Sequence of chain 2.A:
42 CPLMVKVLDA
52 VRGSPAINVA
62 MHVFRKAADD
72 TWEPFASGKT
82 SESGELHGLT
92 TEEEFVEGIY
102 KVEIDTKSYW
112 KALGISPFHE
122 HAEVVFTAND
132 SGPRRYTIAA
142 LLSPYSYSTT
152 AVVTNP

The small molecule below binds the protein below.
Small molecule (SMILES): COc1cc(/C=C/c2cc(O)cc(O)c2)ccc1O

Binding-site contacts:
Ligand atom CAA contacts residue P5O1 of chain 2.C at 0.7 Å.
Ligand atom OAO contacts residue LEU142 of chain 2.A at 3.6 Å.
Ligand atom OAP contacts residue LEU142 of chain 1.A at 3.5 Å.
Ligand atom OAP contacts residue SER149 of chain 2.A at 2.6 Å (h-bond).
Ligand atom CAM contacts residue P5O1 of chain 2.C at 0.2 Å.
Ligand atom OAP contacts residue P5O1 of chain 2.C at 0.3 Å (h-bond).
Ligand atom CAF contacts residue LYS47 of chain 2.A at 3.4 Å.
Ligand atom OAP contacts residue THR150 of chain 2.A at 3.5 Å (h-bond).
Ligand atom CAK contacts residue P5O1 of chain 2.C at 0.4 Å.
Ligand atom CAD contacts residue P5O1 of chain 2.C at 0.8 Å.
Ligand atom OAQ contacts residue P5O1 of chain 2.C at 0.9 Å (h-bond).
Ligand atom CAN contacts residue LEU142 of chain 1.A at 3.7 Å (hydrophobic).
Ligand atom OAO contacts residue THR150 of chain 1.A at 3.7 Å.
Ligand atom OAR contacts residue LYS47 of chain 1.A at 3.2 Å (salt-bridge).
Ligand atom OAO contacts residue SER149 of chain 1.A at 2.9 Å (h-bond).
Ligand atom CAI contacts residue P5O1 of chain 2.C at 0.5 Å.
Ligand atom CAM contacts residue SER149 of chain 2.A at 3.5 Å.
Ligand atom CAJ contacts residue P5O1 of chain 2.C at 0.4 Å.
Ligand atom CAF contacts residue P5O1 of chain 2.C at 0.8 Å.
Ligand atom CAG contacts residue ALA140 of chain 1.A at 3.5 Å (hydrophobic).
Ligand atom CAM contacts residue LEU142 of chain 1.A at 3.5 Å (hydrophobic).
Ligand atom CAE contacts residue P5O1 of chain 2.C at 0.6 Å.
Ligand atom OAO contacts residue P5O1 of chain 2.C at 0.3 Å (h-bond).
Ligand atom CAC contacts residue LEU49 of chain 2.A at 3.6 Å (hydrophobic).
Ligand atom CAN contacts residue P5O1 of chain 2.C at 0.1 Å.
Ligand atom CAN contacts residue SER149 of chain 2.A at 3.6 Å.
Ligand atom OAQ contacts residue LYS47 of chain 2.A at 2.8 Å (salt-bridge).
Ligand atom CAL contacts residue SER149 of chain 1.A at 3.7 Å.
Ligand atom CAH contacts residue P5O1 of chain 2.C at 0.8 Å.
Ligand atom CAS contacts residue P5O1 of chain 2.C at 1.1 Å.
Ligand atom CAN contacts residue SER149 of chain 1.A at 3.6 Å.
Ligand atom OAR contacts residue P5O1 of chain 2.C at 0.6 Å.
Ligand atom CAL contacts residue P5O1 of chain 2.C at 0.2 Å.
Ligand atom CAF contacts residue LYS47 of chain 1.A at 3.5 Å.
Ligand atom CAC contacts residue P5O1 of chain 2.C at 1.3 Å.
Ligand atom CAG contacts residue P5O1 of chain 2.C at 1.0 Å.
Ligand atom CAC contacts residue ALA140 of chain 1.A at 3.6 Å (hydrophobic).
Ligand atom CAG contacts residue LEU49 of chain 2.A at 3.5 Å (hydrophobic).
Ligand atom OAQ contacts residue LYS47 of chain 1.A at 3.1 Å (salt-bridge).
Ligand atom CAB contacts residue P5O1 of chain 2.C at 0.7 Å.

Sequence of chain 1.A:
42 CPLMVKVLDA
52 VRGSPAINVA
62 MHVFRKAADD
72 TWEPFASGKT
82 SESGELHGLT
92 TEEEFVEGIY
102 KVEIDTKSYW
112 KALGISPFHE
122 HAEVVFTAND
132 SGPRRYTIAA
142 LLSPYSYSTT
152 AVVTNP